This protein binds this small molecule.
Small molecule (SMILES): CC(=O)N[C@@H]1[C@@H](O)[C@H](O)[C@@H](CO)O[C@H]1O

Binding-site contacts:
Ligand atom C1 contacts residue ASN303 of chain 1.A at 1.4 Å.
Ligand atom C4 contacts residue ASN303 of chain 1.A at 4.3 Å.
Ligand atom C2 contacts residue ILE324 of chain 1.A at 4.5 Å (hydrophobic).
Ligand atom C5 contacts residue VAL436 of chain 1.A at 4.1 Å (hydrophobic).
Ligand atom C2 contacts residue ASN303 of chain 1.A at 2.5 Å.
Ligand atom C3 contacts residue ASN303 of chain 1.A at 3.8 Å.
Ligand atom C1 contacts residue ILE324 of chain 1.A at 4.3 Å (hydrophobic).
Ligand atom C8 contacts residue ASN303 of chain 1.A at 4.4 Å.
Ligand atom O5 contacts residue ASN303 of chain 1.A at 2.4 Å (h-bond).
Ligand atom C5 contacts residue ASN303 of chain 1.A at 3.7 Å.
Ligand atom O7 contacts residue ILE324 of chain 1.A at 3.4 Å.
Ligand atom C6 contacts residue VAL436 of chain 1.A at 3.4 Å (hydrophobic).
Ligand atom C7 contacts residue ASN303 of chain 1.A at 3.9 Å.
Ligand atom N2 contacts residue ILE324 of chain 1.A at 3.4 Å.
Ligand atom N2 contacts residue ASN303 of chain 1.A at 2.9 Å (h-bond).
Ligand atom O5 contacts residue VAL436 of chain 1.A at 3.7 Å.
Ligand atom C7 contacts residue ILE324 of chain 1.A at 3.8 Å (hydrophobic).

Sequence of chain 1.A:
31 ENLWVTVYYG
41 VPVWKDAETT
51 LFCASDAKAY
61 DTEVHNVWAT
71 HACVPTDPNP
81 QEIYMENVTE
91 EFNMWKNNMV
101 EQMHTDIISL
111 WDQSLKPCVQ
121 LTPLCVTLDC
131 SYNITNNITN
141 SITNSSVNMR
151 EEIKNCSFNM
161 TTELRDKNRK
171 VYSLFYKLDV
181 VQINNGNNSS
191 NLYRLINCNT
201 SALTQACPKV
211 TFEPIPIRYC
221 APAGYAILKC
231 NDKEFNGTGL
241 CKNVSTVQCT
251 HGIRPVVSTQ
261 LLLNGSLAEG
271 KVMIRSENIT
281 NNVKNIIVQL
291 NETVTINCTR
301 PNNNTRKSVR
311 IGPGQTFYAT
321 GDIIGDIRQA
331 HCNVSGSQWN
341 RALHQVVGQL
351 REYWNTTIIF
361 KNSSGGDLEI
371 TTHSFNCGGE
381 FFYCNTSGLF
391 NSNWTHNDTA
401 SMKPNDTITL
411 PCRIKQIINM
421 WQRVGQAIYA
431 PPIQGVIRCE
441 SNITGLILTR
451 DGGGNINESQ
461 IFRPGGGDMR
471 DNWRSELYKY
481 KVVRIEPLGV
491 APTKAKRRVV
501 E